Sequence of chain 1.A:
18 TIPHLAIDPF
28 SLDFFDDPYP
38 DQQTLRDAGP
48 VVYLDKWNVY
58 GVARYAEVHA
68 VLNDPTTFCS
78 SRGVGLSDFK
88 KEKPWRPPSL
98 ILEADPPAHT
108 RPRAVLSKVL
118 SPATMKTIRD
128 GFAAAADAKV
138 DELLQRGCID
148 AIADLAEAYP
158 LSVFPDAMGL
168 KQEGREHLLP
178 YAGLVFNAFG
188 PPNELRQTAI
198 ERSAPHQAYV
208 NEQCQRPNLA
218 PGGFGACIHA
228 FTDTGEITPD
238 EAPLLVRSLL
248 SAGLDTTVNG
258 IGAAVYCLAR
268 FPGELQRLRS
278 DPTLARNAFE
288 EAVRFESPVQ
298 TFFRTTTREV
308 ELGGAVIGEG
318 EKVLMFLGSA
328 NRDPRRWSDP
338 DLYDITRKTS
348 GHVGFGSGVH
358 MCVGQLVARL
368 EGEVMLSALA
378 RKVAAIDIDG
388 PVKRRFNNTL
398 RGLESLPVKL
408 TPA

Binding-site contacts:
Ligand atom C13 contacts residue VAL296 of chain 1.A at 3.5 Å (hydrophobic).
Ligand atom C16 contacts residue HEM1 of chain 1.B at 3.6 Å.
Ligand atom C14 contacts residue PHE183 of chain 1.A at 3.9 Å (hydrophobic).
Ligand atom O01 contacts residue LEU99 of chain 1.A at 3.6 Å.
Ligand atom C16 contacts residue ALA249 of chain 1.A at 3.7 Å (hydrophobic).
Ligand atom C13 contacts residue HEM1 of chain 1.B at 3.5 Å.
Ligand atom O08 contacts residue ALA249 of chain 1.A at 3.7 Å.
Ligand atom O03 contacts residue SER245 of chain 1.A at 3.4 Å.
Ligand atom O01 contacts residue SER245 of chain 1.A at 2.5 Å (h-bond).
Ligand atom C05 contacts residue ALA249 of chain 1.A at 3.8 Å (hydrophobic).
Ligand atom C04 contacts residue ALA249 of chain 1.A at 3.9 Å (hydrophobic).
Ligand atom C15 contacts residue HEM1 of chain 1.B at 3.3 Å.
Ligand atom C06 contacts residue PHE183 of chain 1.A at 4.0 Å (hydrophobic).
Ligand atom C10 contacts residue PHE183 of chain 1.A at 3.5 Å (hydrophobic).
Ligand atom C11 contacts residue PHE186 of chain 1.A at 3.5 Å (hydrophobic).
Ligand atom C16 contacts residue LEU99 of chain 1.A at 3.6 Å (hydrophobic).
Ligand atom C12 contacts residue HEM1 of chain 1.B at 3.8 Å.
Ligand atom C15 contacts residue ALA249 of chain 1.A at 3.3 Å (hydrophobic).
Ligand atom C12 contacts residue PHE299 of chain 1.A at 3.4 Å (hydrophobic).
Ligand atom O08 contacts residue PHE183 of chain 1.A at 3.4 Å.
Ligand atom C09 contacts residue PHE183 of chain 1.A at 3.4 Å (hydrophobic).
Ligand atom C05 contacts residue SER248 of chain 1.A at 3.7 Å.
Ligand atom O03 contacts residue SER96 of chain 1.A at 3.8 Å.
Ligand atom C10 contacts residue LEU99 of chain 1.A at 3.8 Å (hydrophobic).
Ligand atom C05 contacts residue LEU99 of chain 1.A at 3.8 Å (hydrophobic).
Ligand atom C02 contacts residue SER245 of chain 1.A at 3.2 Å.
Ligand atom C07 contacts residue ALA249 of chain 1.A at 3.2 Å (hydrophobic).
Ligand atom O01 contacts residue ILE98 of chain 1.A at 3.6 Å.
Ligand atom C10 contacts residue PHE186 of chain 1.A at 3.4 Å (hydrophobic).
Ligand atom C02 contacts residue SER96 of chain 1.A at 3.4 Å.
Ligand atom O03 contacts residue ARG93 of chain 1.A at 3.1 Å (salt-bridge).
Ligand atom C14 contacts residue HEM1 of chain 1.B at 3.4 Å.
Ligand atom C13 contacts residue PHE299 of chain 1.A at 3.8 Å (hydrophobic).
Ligand atom C12 contacts residue VAL296 of chain 1.A at 3.9 Å (hydrophobic).
Ligand atom O03 contacts residue SER248 of chain 1.A at 3.6 Å.
Ligand atom O01 contacts residue SER96 of chain 1.A at 2.5 Å (h-bond).
Ligand atom C15 contacts residue LEU99 of chain 1.A at 3.9 Å (hydrophobic).
Ligand atom C02 contacts residue LEU99 of chain 1.A at 4.0 Å (hydrophobic).
Ligand atom C06 contacts residue ALA249 of chain 1.A at 3.4 Å (hydrophobic).
Ligand atom C04 contacts residue LEU99 of chain 1.A at 3.7 Å (hydrophobic).

A protein and the small-molecule ligand that binds it are described below.
Small molecule (SMILES): O=C(O)c1ccc(Oc2ccccc2)cc1